Binding-site contacts:
Ligand atom C13 contacts residue GLU267 of chain 1.A at 3.8 Å.
Ligand atom C10 contacts residue GLN204 of chain 1.A at 4.3 Å.
Ligand atom C11 contacts residue PHE261 of chain 1.A at 4.0 Å (hydrophobic).
Ligand atom C10 contacts residue PHE261 of chain 1.A at 3.5 Å (hydrophobic).
Ligand atom C01 contacts residue VAL168 of chain 3.A at 3.5 Å (hydrophobic).
Ligand atom C14 contacts residue PHE266 of chain 1.A at 3.8 Å (hydrophobic).
Ligand atom C04 contacts residue PRO265 of chain 1.A at 3.9 Å (hydrophobic).
Ligand atom C12 contacts residue PHE266 of chain 1.A at 4.0 Å (hydrophobic).
Ligand atom N06 contacts residue PHE266 of chain 1.A at 3.7 Å.
Ligand atom O05 contacts residue GLU267 of chain 1.A at 4.3 Å.
Ligand atom C14 contacts residue GLU267 of chain 1.A at 3.6 Å.
Ligand atom C12 contacts residue GLN204 of chain 1.A at 4.2 Å.
Ligand atom O05 contacts residue PHE266 of chain 1.A at 3.3 Å (h-bond).
Ligand atom CL15 contacts residue LEU268 of chain 1.A at 3.1 Å.
Ligand atom C03 contacts residue GLU205 of chain 3.A at 4.4 Å.
Ligand atom C04 contacts residue ALA286 of chain 1.A at 4.3 Å (hydrophobic).
Ligand atom CL15 contacts residue GLU267 of chain 1.A at 2.9 Å.
Ligand atom C07 contacts residue GLU267 of chain 1.A at 4.3 Å.
Ligand atom C11 contacts residue LEU203 of chain 1.A at 4.3 Å (hydrophobic).
Ligand atom C07 contacts residue PHE266 of chain 1.A at 3.8 Å (hydrophobic).
Ligand atom C01 contacts residue GLU267 of chain 1.A at 3.4 Å.
Ligand atom C11 contacts residue GLN204 of chain 1.A at 3.5 Å.
Ligand atom O05 contacts residue PRO265 of chain 1.A at 3.2 Å.
Ligand atom C09 contacts residue PHE266 of chain 1.A at 3.4 Å (hydrophobic).
Ligand atom C11 contacts residue PHE266 of chain 1.A at 3.6 Å (hydrophobic).
Ligand atom C13 contacts residue PHE266 of chain 1.A at 4.1 Å (hydrophobic).
Ligand atom C04 contacts residue GLU205 of chain 3.A at 4.0 Å.
Ligand atom N06 contacts residue GLU267 of chain 1.A at 3.4 Å (salt-bridge).
Ligand atom C10 contacts residue PHE266 of chain 1.A at 3.3 Å (hydrophobic).
Ligand atom C02 contacts residue GLU267 of chain 1.A at 3.9 Å.
Ligand atom C12 contacts residue LEU268 of chain 1.A at 4.1 Å (hydrophobic).
Ligand atom O05 contacts residue ALA286 of chain 1.A at 3.5 Å.
Ligand atom C14 contacts residue LEU268 of chain 1.A at 4.3 Å (hydrophobic).
Ligand atom C09 contacts residue GLU267 of chain 1.A at 4.4 Å.
Ligand atom C03 contacts residue GLU267 of chain 1.A at 4.1 Å.
Ligand atom C13 contacts residue LEU268 of chain 1.A at 3.8 Å (hydrophobic).

Sequence of chain 3.A:
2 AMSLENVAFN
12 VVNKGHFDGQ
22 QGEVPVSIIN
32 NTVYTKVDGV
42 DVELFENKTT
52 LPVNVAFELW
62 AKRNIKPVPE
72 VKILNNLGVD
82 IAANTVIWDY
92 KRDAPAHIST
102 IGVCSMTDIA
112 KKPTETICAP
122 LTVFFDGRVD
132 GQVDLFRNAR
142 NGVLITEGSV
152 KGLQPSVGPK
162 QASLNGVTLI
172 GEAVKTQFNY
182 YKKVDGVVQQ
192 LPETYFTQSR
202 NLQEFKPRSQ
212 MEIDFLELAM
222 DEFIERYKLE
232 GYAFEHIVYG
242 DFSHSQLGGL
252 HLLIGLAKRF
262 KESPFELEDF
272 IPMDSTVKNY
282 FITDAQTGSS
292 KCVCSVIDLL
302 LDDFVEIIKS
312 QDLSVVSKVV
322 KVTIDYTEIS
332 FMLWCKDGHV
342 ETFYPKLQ

This small molecule binds to this protein.
Small molecule (SMILES): CC(C)(CO)NC(=O)c1cccc(Cl)c1

Sequence of chain 1.A:
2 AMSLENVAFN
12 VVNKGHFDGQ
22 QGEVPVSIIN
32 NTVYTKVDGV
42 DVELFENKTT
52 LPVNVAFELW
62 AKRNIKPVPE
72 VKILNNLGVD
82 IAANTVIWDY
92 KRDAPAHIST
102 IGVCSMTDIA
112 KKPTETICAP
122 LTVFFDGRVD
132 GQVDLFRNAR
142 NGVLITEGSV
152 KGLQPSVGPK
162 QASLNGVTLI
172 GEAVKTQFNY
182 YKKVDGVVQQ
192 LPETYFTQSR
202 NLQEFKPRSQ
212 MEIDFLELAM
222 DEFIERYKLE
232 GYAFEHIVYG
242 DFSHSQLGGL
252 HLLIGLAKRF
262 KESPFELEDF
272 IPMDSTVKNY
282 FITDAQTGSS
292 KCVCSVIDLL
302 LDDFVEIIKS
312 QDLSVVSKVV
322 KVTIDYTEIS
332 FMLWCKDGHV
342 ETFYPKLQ